A protein and the small-molecule ligand that binds it are described below.
Small molecule (SMILES): CC(=O)N[C@@H]1[C@@H](O)[C@H](O)[C@@H](CO)O[C@H]1O

Binding-site contacts:
Ligand atom N2 contacts residue HIS187 of chain 1.A at 4.4 Å.
Ligand atom O5 contacts residue SER130 of chain 1.A at 3.6 Å.
Ligand atom O7 contacts residue ILE332 of chain 1.A at 4.5 Å.
Ligand atom C8 contacts residue ILE332 of chain 1.A at 3.6 Å (hydrophobic).
Ligand atom C8 contacts residue HIS187 of chain 1.A at 3.7 Å.
Ligand atom C7 contacts residue ASN128 of chain 1.A at 3.6 Å.
Ligand atom O7 contacts residue ARG333 of chain 1.A at 4.2 Å.
Ligand atom C2 contacts residue ASN128 of chain 1.A at 2.5 Å.
Ligand atom C1 contacts residue ASN128 of chain 1.A at 1.4 Å.
Ligand atom C6 contacts residue SER130 of chain 1.A at 3.7 Å.
Ligand atom C6 contacts residue GLN134 of chain 1.A at 3.9 Å.
Ligand atom C7 contacts residue SER334 of chain 1.A at 4.1 Å.
Ligand atom C8 contacts residue ARG333 of chain 1.A at 4.3 Å.
Ligand atom O7 contacts residue ASN128 of chain 1.A at 3.7 Å.
Ligand atom O5 contacts residue ASN128 of chain 1.A at 2.2 Å (h-bond).
Ligand atom O7 contacts residue TYR337 of chain 1.A at 3.6 Å.
Ligand atom C4 contacts residue ASN128 of chain 1.A at 4.2 Å.
Ligand atom C3 contacts residue ASN128 of chain 1.A at 3.8 Å.
Ligand atom C8 contacts residue GLU188 of chain 1.A at 4.2 Å.
Ligand atom C1 contacts residue SER130 of chain 1.A at 4.1 Å.
Ligand atom O7 contacts residue SER334 of chain 1.A at 3.9 Å.
Ligand atom O7 contacts residue HIS187 of chain 1.A at 2.9 Å (h-bond).
Ligand atom C8 contacts residue ALA189 of chain 1.A at 3.7 Å (hydrophobic).
Ligand atom C7 contacts residue HIS187 of chain 1.A at 3.4 Å.
Ligand atom C5 contacts residue ASN128 of chain 1.A at 3.6 Å.
Ligand atom N2 contacts residue ASN128 of chain 1.A at 3.1 Å (h-bond).
Ligand atom C5 contacts residue SER130 of chain 1.A at 3.6 Å.
Ligand atom O6 contacts residue GLN134 of chain 1.A at 2.9 Å (h-bond).
Ligand atom O3 contacts residue SER334 of chain 1.A at 3.2 Å.
Ligand atom C8 contacts residue SER334 of chain 1.A at 4.3 Å.

Sequence of chain 1.A:
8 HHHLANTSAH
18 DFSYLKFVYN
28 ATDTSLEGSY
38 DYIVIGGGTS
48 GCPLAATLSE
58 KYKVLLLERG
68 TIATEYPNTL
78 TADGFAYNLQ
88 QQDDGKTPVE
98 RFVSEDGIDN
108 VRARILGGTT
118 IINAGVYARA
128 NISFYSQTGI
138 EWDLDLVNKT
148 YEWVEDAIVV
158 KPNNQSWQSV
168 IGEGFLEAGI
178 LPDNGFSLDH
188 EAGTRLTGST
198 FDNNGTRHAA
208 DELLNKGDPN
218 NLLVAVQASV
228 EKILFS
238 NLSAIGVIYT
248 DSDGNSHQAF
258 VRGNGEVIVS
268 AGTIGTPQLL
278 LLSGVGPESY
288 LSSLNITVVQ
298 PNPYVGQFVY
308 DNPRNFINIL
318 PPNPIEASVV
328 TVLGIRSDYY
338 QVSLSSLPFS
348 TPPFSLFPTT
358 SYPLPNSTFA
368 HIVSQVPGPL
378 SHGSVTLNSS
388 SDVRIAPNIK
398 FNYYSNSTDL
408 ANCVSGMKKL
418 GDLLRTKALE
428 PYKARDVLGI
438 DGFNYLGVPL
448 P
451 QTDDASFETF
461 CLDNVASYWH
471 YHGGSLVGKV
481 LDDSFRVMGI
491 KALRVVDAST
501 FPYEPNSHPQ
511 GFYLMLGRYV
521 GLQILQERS